Sequence of chain 1.A:
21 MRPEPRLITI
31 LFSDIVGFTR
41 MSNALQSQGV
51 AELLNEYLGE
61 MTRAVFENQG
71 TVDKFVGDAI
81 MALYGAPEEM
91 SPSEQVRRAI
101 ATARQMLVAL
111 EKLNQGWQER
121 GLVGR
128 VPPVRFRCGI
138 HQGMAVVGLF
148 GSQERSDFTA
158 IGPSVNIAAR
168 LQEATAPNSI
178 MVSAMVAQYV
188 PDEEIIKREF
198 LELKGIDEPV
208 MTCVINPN

The small molecule below binds the protein below.
Small molecule (SMILES): Nc1ncnc2c1ncn2[C@@H]1O[C@H](CO[P](=O)(O)C[P](=O)(O)OP(=O)(O)O)[C@@H](O)[C@H]1O

Binding-site contacts:
Ligand atom N6 contacts residue GLY77 of chain 1.A at 3.6 Å.
Ligand atom C6 contacts residue GLY77 of chain 1.A at 3.6 Å.
Ligand atom C8 contacts residue ASN163 of chain 1.D at 3.5 Å.
Ligand atom C5 contacts residue VAL162 of chain 1.D at 3.6 Å (hydrophobic).
Ligand atom O3G contacts residue ARG134 of chain 1.A at 3.6 Å.
Ligand atom O1A contacts residue ASP78 of chain 1.A at 2.7 Å (salt-bridge).
Ligand atom O3' contacts residue ARG167 of chain 1.D at 3.0 Å (salt-bridge).
Ligand atom O2A contacts residue CA1 of chain 1.G at 3.6 Å.
Ligand atom O1B contacts residue PHE38 of chain 1.A at 3.4 Å (h-bond).
Ligand atom N1 contacts residue LYS74 of chain 1.D at 3.0 Å (salt-bridge).
Ligand atom O3G contacts residue ASP34 of chain 1.A at 2.7 Å (salt-bridge).
Ligand atom O2B contacts residue GLY37 of chain 1.A at 3.5 Å (h-bond).
Ligand atom O1B contacts residue THR39 of chain 1.A at 2.9 Å.
Ligand atom O5' contacts residue ASN163 of chain 1.D at 3.3 Å (h-bond).
Ligand atom PG contacts residue CA1 of chain 1.G at 3.6 Å.
Ligand atom O2B contacts residue PHE38 of chain 1.A at 2.7 Å (h-bond).
Ligand atom N6 contacts residue THR156 of chain 1.D at 3.1 Å (h-bond).
Ligand atom O2G contacts residue MG1 of chain 1.F at 3.0 Å.
Ligand atom O1A contacts residue CA1 of chain 1.G at 2.5 Å.
Ligand atom C4' contacts residue ARG167 of chain 1.D at 3.5 Å.
Ligand atom PG contacts residue MG1 of chain 1.F at 3.3 Å.
Ligand atom C5' contacts residue ARG167 of chain 1.D at 3.6 Å.
Ligand atom C3A contacts residue CA1 of chain 1.G at 3.6 Å.
Ligand atom PB contacts residue CA1 of chain 1.G at 3.4 Å.
Ligand atom O3G contacts residue ILE35 of chain 1.A at 3.1 Å (h-bond).
Ligand atom O1G contacts residue GLY37 of chain 1.A at 2.7 Å (h-bond).
Ligand atom O2A contacts residue MG1 of chain 1.F at 2.8 Å.
Ligand atom N6 contacts residue ILE158 of chain 1.D at 3.4 Å.
Ligand atom N6 contacts residue ALA157 of chain 1.D at 3.0 Å (h-bond).
Ligand atom C2 contacts residue MET81 of chain 1.D at 3.3 Å (hydrophobic).
Ligand atom O2B contacts residue ILE35 of chain 1.A at 3.2 Å (h-bond).
Ligand atom N1 contacts residue MET81 of chain 1.D at 3.2 Å (h-bond).
Ligand atom O3G contacts residue MG1 of chain 1.F at 2.8 Å.
Ligand atom O3G contacts residue CA1 of chain 1.G at 2.4 Å.
Ligand atom O2' contacts residue VAL76 of chain 1.A at 3.1 Å.
Ligand atom N7 contacts residue GLY77 of chain 1.A at 3.6 Å.
Ligand atom PA contacts residue CA1 of chain 1.G at 3.4 Å.
Ligand atom C3A contacts residue ASN163 of chain 1.D at 3.2 Å.
Ligand atom O2B contacts residue CA1 of chain 1.G at 2.5 Å.
Ligand atom O1A contacts residue ASP34 of chain 1.A at 3.4 Å (salt-bridge).

Sequence of chain 1.D:
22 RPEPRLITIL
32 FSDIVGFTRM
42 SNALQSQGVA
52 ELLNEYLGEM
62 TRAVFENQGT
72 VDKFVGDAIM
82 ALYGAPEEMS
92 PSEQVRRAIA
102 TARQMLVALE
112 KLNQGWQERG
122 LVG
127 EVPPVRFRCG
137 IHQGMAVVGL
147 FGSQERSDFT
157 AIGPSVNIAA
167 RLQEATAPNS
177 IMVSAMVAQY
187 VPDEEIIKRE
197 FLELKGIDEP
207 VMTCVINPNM